Binding-site contacts:
Ligand atom C20 contacts residue CYS148 of chain 1.B at 2.3 Å (hydrophobic).
Ligand atom O contacts residue GLY146 of chain 1.B at 2.9 Å (h-bond).
Ligand atom O8 contacts residue GLU169 of chain 1.B at 3.6 Å.
Ligand atom CA contacts residue GLN192 of chain 1.B at 3.4 Å.
Ligand atom O contacts residue CYS148 of chain 1.B at 3.4 Å (h-bond).
Ligand atom N6 contacts residue PHE143 of chain 1.B at 3.5 Å (h-bond).
Ligand atom N contacts residue GLN192 of chain 1.B at 2.5 Å (h-bond).
Ligand atom C contacts residue GLU169 of chain 1.B at 3.5 Å.
Ligand atom C contacts residue GLY146 of chain 1.B at 3.0 Å.
Ligand atom N contacts residue VAL193 of chain 1.B at 3.5 Å.
Ligand atom N contacts residue VAL193 of chain 1.B at 3.0 Å (h-bond).
Ligand atom C25 contacts residue CYS148 of chain 1.B at 3.2 Å (hydrophobic).
Ligand atom N contacts residue GLU169 of chain 1.B at 2.6 Å (salt-bridge).
Ligand atom C5 contacts residue GLY146 of chain 1.B at 3.6 Å.
Ligand atom CB contacts residue VAL193 of chain 1.B at 3.4 Å (hydrophobic).
Ligand atom O8 contacts residue PHE143 of chain 1.B at 3.5 Å.
Ligand atom C21 contacts residue HIS41 of chain 1.B at 3.6 Å.
Ligand atom N contacts residue GLN167 of chain 1.B at 3.0 Å (h-bond).
Ligand atom N contacts residue HIS194 of chain 1.B at 3.0 Å (h-bond).
Ligand atom O contacts residue GLY146 of chain 1.B at 3.0 Å (h-bond).
Ligand atom C contacts residue GLN192 of chain 1.B at 3.5 Å.
Ligand atom N contacts residue CYS148 of chain 1.B at 3.6 Å (h-bond).
Ligand atom O contacts residue MET168 of chain 1.B at 3.4 Å.
Ligand atom CB contacts residue MET168 of chain 1.B at 3.3 Å (hydrophobic).
Ligand atom CB contacts residue GLN192 of chain 1.B at 3.5 Å.
Ligand atom C4 contacts residue THR26 of chain 1.B at 3.1 Å.
Ligand atom C26 contacts residue LEU144 of chain 1.B at 3.5 Å (hydrophobic).
Ligand atom C21 contacts residue CYS148 of chain 1.B at 3.2 Å (hydrophobic).
Ligand atom O1 contacts residue HIS194 of chain 1.B at 3.5 Å.
Ligand atom O contacts residue CYS145 of chain 1.B at 3.2 Å.
Ligand atom C20 contacts residue HIS41 of chain 1.B at 3.6 Å.
Ligand atom N6 contacts residue GLU169 of chain 1.B at 3.2 Å (salt-bridge).
Ligand atom O8 contacts residue HIS175 of chain 1.B at 3.5 Å.
Ligand atom O8 contacts residue HIS166 of chain 1.B at 2.8 Å (h-bond).
Ligand atom CA contacts residue GLU169 of chain 1.B at 3.5 Å.
Ligand atom O contacts residue GLN192 of chain 1.B at 3.5 Å.
Ligand atom C29 contacts residue GLU169 of chain 1.B at 3.5 Å.
Ligand atom O contacts residue GLU169 of chain 1.B at 3.0 Å (salt-bridge).
Ligand atom CD2 contacts residue ASP190 of chain 1.B at 3.6 Å.
Ligand atom CA contacts residue CYS148 of chain 1.B at 3.1 Å (hydrophobic).

Sequence of chain 1.B:
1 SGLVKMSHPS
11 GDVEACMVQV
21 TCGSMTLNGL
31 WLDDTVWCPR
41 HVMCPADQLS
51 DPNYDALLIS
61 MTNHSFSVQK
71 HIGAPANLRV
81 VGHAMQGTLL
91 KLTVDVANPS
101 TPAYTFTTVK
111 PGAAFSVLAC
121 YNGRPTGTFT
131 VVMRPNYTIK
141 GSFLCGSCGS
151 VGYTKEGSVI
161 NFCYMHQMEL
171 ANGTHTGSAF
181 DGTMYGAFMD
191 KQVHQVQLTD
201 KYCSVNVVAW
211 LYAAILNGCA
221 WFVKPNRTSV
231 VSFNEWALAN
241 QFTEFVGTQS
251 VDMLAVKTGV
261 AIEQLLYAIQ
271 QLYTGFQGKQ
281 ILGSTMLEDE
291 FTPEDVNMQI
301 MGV

This small molecule binds to this protein.
Small molecule (SMILES): Cc1cc(C(=O)N[C@@H](C)C(=O)N[C@H](C(=O)N[C@@H](CC(C)C)C(=O)N[C@H](/C=C\C(=O)OCc2ccccc2)C[C@H]2CCNC2=O)C(C)C)no1